Binding-site contacts:
Ligand atom O6 contacts residue ASN59 of chain 1.B at 4.2 Å.
Ligand atom C2 contacts residue ASN59 of chain 1.B at 2.6 Å.
Ligand atom C1 contacts residue ARG13 of chain 1.B at 3.8 Å.
Ligand atom C1 contacts residue ASN59 of chain 1.B at 1.4 Å.
Ligand atom O5 contacts residue ARG13 of chain 1.B at 4.4 Å.
Ligand atom C6 contacts residue ASN59 of chain 1.B at 3.9 Å.
Ligand atom C4 contacts residue ASN59 of chain 1.B at 3.8 Å.
Ligand atom C7 contacts residue ASN59 of chain 1.B at 4.0 Å.
Ligand atom O5 contacts residue ASN59 of chain 1.B at 1.6 Å (h-bond).
Ligand atom C5 contacts residue ASN59 of chain 1.B at 3.0 Å.
Ligand atom C3 contacts residue ASN59 of chain 1.B at 3.7 Å.
Ligand atom N2 contacts residue ASN59 of chain 1.B at 3.4 Å (h-bond).
Ligand atom C8 contacts residue VAL57 of chain 1.B at 3.7 Å (hydrophobic).
Ligand atom O7 contacts residue ASN59 of chain 1.B at 4.2 Å.

Sequence of chain 1.B:
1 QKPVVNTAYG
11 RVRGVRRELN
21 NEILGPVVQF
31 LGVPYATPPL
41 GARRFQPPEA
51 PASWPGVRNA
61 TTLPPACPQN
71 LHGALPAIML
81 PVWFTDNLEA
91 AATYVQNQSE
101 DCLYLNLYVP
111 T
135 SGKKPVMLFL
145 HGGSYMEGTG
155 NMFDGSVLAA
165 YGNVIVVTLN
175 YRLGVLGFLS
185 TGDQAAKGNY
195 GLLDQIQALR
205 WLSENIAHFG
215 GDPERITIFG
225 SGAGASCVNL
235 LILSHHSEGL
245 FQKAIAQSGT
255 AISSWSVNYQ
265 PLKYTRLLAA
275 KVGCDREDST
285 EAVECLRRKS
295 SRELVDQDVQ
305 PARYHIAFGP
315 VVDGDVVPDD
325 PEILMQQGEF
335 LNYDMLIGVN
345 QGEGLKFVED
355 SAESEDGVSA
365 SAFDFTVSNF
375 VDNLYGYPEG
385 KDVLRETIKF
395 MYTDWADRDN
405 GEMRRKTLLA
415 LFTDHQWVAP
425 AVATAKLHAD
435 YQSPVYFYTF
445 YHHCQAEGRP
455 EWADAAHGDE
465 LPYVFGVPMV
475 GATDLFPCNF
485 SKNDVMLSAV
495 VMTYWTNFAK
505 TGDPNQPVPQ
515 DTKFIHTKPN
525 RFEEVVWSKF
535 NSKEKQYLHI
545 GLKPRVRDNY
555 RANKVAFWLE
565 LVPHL

A protein and the small-molecule ligand that binds it are described below.
Small molecule (SMILES): CC(=O)N[C@H]1[C@H](O[C@H]2[C@H](O)[C@@H](NC(C)=O)CO[C@@H]2CO)O[C@H](CO)[C@@H](O[C@@H]2O[C@H](CO[C@H]3O[C@H](CO)[C@@H](O)[C@H](O)[C@@H]3O)[C@@H](O)[C@H](O[C@H]3O[C@H](CO[C@H]4O[C@H](CO)[C@@H](O)[C@H](O)[C@@H]4O)[C@@H](O)[C@H](O[C@H]4O[C@H](CO)[C@@H](O)[C@H](O)[C@@H]4O)[C@@H]3O)[C@@H]2O)[C@@H]1O